This small molecule binds to this protein.
Small molecule (SMILES): O=C(O)c1ccc(Nc2nc(-c3ccc4ccccc4c3)cs2)cc1O

Binding-site contacts:
Ligand atom O10 contacts residue ILE187 of chain 1.A at 3.9 Å.
Ligand atom C26 contacts residue LEU58 of chain 1.A at 3.8 Å (hydrophobic).
Ligand atom C23 contacts residue LEU58 of chain 1.A at 3.6 Å (hydrophobic).
Ligand atom O03 contacts residue LYS81 of chain 1.A at 2.8 Å (salt-bridge).
Ligand atom C05 contacts residue PHE126 of chain 1.A at 3.8 Å (hydrophobic).
Ligand atom O01 contacts residue ASP188 of chain 1.A at 3.0 Å (salt-bridge).
Ligand atom C12 contacts residue MET176 of chain 1.A at 3.4 Å (hydrophobic).
Ligand atom C21 contacts residue ARG60 of chain 1.A at 3.3 Å.
Ligand atom C22 contacts residue ARG60 of chain 1.A at 3.7 Å.
Ligand atom N13 contacts residue VAL66 of chain 1.A at 3.8 Å.
Ligand atom C02 contacts residue ILE187 of chain 1.A at 3.9 Å (hydrophobic).
Ligand atom C24 contacts residue LEU58 of chain 1.A at 3.3 Å (hydrophobic).
Ligand atom C15 contacts residue LEU58 of chain 1.A at 3.8 Å (hydrophobic).
Ligand atom C07 contacts residue VAL79 of chain 1.A at 3.7 Å (hydrophobic).
Ligand atom C08 contacts residue ILE187 of chain 1.A at 3.7 Å (hydrophobic).
Ligand atom C15 contacts residue MET176 of chain 1.A at 3.6 Å (hydrophobic).
Ligand atom C05 contacts residue ILE187 of chain 1.A at 3.7 Å (hydrophobic).
Ligand atom C19 contacts residue LEU58 of chain 1.A at 3.9 Å (hydrophobic).
Ligand atom C09 contacts residue ILE187 of chain 1.A at 3.5 Å (hydrophobic).
Ligand atom C21 contacts residue GLY59 of chain 1.A at 3.7 Å.
Ligand atom O01 contacts residue PHE126 of chain 1.A at 3.3 Å.
Ligand atom C17 contacts residue LEU58 of chain 1.A at 3.8 Å (hydrophobic).
Ligand atom C02 contacts residue ASP188 of chain 1.A at 3.3 Å.
Ligand atom O01 contacts residue ILE187 of chain 1.A at 3.8 Å.
Ligand atom C23 contacts residue GLY59 of chain 1.A at 3.9 Å.
Ligand atom S16 contacts residue MET176 of chain 1.A at 3.0 Å.
Ligand atom O10 contacts residue VAL66 of chain 1.A at 3.7 Å.
Ligand atom C25 contacts residue LEU58 of chain 1.A at 3.2 Å (hydrophobic).
Ligand atom O03 contacts residue ASP188 of chain 1.A at 3.4 Å.
Ligand atom C05 contacts residue ILE108 of chain 1.A at 3.8 Å (hydrophobic).
Ligand atom C02 contacts residue LYS81 of chain 1.A at 3.8 Å.
Ligand atom C06 contacts residue ILE187 of chain 1.A at 3.9 Å (hydrophobic).
Ligand atom O01 contacts residue ILE108 of chain 1.A at 3.9 Å.
Ligand atom N11 contacts residue MET176 of chain 1.A at 3.8 Å.
Ligand atom N11 contacts residue VAL79 of chain 1.A at 3.7 Å.
Ligand atom S16 contacts residue VAL129 of chain 1.A at 3.6 Å (h-bond).
Ligand atom C04 contacts residue ILE187 of chain 1.A at 3.7 Å (hydrophobic).
Ligand atom C18 contacts residue VAL66 of chain 1.A at 3.9 Å (hydrophobic).
Ligand atom C22 contacts residue GLY59 of chain 1.A at 3.7 Å.
Ligand atom C02 contacts residue PHE126 of chain 1.A at 3.9 Å (hydrophobic).

Sequence of chain 1.A:
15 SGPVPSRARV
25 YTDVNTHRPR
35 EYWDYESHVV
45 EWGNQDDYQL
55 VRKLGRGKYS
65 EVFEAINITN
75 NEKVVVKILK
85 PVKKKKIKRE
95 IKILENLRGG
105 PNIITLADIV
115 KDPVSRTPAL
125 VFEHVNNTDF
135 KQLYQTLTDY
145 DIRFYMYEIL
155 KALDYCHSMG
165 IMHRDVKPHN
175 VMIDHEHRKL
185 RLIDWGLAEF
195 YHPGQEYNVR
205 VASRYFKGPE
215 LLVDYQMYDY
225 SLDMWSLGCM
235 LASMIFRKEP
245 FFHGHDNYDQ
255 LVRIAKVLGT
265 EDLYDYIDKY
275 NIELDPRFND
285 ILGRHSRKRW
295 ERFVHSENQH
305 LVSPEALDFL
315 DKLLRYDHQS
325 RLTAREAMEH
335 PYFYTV